The protein below binds the small molecule below.
Small molecule (SMILES): C[C@@H](C(O)c1ccc(O)cc1)N1CCC(Cc2ccccc2)CC1

Sequence of chain 1.A:
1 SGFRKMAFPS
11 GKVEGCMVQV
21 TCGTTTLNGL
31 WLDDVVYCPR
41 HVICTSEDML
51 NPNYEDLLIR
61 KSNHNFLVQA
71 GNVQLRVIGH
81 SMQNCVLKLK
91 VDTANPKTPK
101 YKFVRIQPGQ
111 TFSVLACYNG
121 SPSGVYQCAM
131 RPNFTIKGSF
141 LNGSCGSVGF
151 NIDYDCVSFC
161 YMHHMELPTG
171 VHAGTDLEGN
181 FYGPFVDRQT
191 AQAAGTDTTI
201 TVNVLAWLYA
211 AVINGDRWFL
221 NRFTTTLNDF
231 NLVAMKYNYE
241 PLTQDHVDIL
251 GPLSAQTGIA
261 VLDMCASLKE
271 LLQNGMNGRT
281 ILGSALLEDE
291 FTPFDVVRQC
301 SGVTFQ

Binding-site contacts:
Ligand atom C24 contacts residue ILE213 of chain 1.A at 4.1 Å (hydrophobic).
Ligand atom C11 contacts residue CYS300 of chain 1.A at 4.4 Å (hydrophobic).
Ligand atom C13 contacts residue GLN256 of chain 1.A at 4.0 Å.
Ligand atom O2 contacts residue PRO252 of chain 1.A at 3.9 Å.
Ligand atom C3 contacts residue LEU253 of chain 1.A at 4.2 Å (hydrophobic).
Ligand atom C15 contacts residue CYS300 of chain 1.A at 4.2 Å (hydrophobic).
Ligand atom C16 contacts residue GLN256 of chain 1.A at 3.6 Å.
Ligand atom C2 contacts residue GLN256 of chain 1.A at 3.6 Å.
Ligand atom C3 contacts residue CYS300 of chain 1.A at 4.1 Å (hydrophobic).
Ligand atom C15 contacts residue GLN256 of chain 1.A at 4.3 Å.
Ligand atom C3 contacts residue VAL297 of chain 1.A at 4.2 Å (hydrophobic).
Ligand atom O2 contacts residue GLN256 of chain 1.A at 4.2 Å.
Ligand atom N1 contacts residue GLN256 of chain 1.A at 4.0 Å.
Ligand atom C14 contacts residue CYS300 of chain 1.A at 3.4 Å (hydrophobic).
Ligand atom C13 contacts residue CYS300 of chain 1.A at 3.5 Å (hydrophobic).
Ligand atom O1 contacts residue CYS300 of chain 1.A at 4.4 Å.
Ligand atom C10 contacts residue GLN256 of chain 1.A at 4.0 Å.
Ligand atom C24 contacts residue CYS300 of chain 1.A at 4.4 Å (hydrophobic).
Ligand atom C18 contacts residue VAL297 of chain 1.A at 4.3 Å (hydrophobic).
Ligand atom C24 contacts residue GLN256 of chain 1.A at 3.3 Å.
Ligand atom C19 contacts residue VAL297 of chain 1.A at 4.4 Å (hydrophobic).
Ligand atom O1 contacts residue SER301 of chain 1.A at 4.2 Å.
Ligand atom O2 contacts residue LEU253 of chain 1.A at 3.4 Å.
Ligand atom C3 contacts residue ILE213 of chain 1.A at 4.2 Å (hydrophobic).
Ligand atom C19 contacts residue CYS300 of chain 1.A at 3.6 Å (hydrophobic).
Ligand atom C14 contacts residue SER301 of chain 1.A at 4.0 Å.
Ligand atom C18 contacts residue LEU253 of chain 1.A at 4.3 Å (hydrophobic).
Ligand atom O2 contacts residue VAL297 of chain 1.A at 3.6 Å.
Ligand atom C18 contacts residue GLN256 of chain 1.A at 4.2 Å.
Ligand atom C15 contacts residue SER301 of chain 1.A at 4.2 Å.
Ligand atom C19 contacts residue SER301 of chain 1.A at 4.4 Å.